Sequence of chain 1.B:
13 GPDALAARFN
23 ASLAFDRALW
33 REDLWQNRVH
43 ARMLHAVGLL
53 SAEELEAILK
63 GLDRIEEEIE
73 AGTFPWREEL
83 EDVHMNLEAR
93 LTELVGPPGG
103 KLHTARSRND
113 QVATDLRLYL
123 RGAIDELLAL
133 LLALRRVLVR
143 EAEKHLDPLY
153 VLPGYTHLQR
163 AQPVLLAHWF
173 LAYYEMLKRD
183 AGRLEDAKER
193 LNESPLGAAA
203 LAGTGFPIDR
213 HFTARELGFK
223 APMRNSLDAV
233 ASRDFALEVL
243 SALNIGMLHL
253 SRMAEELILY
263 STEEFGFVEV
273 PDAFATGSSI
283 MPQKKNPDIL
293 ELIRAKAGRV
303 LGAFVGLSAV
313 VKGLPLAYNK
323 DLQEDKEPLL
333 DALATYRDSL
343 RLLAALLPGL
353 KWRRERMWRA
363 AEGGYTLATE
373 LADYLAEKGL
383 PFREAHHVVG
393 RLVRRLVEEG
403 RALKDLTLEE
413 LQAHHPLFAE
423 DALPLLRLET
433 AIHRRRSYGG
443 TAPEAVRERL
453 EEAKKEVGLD

This small molecule binds to this protein.
Small molecule (SMILES): NC(=[NH2+])NCCC[C@H](N)C(=O)O

Binding-site contacts:
Ligand atom OXT contacts residue GLN325 of chain 1.B at 3.5 Å.
Ligand atom CD contacts residue ASN111 of chain 1.B at 3.3 Å.
Ligand atom O contacts residue VAL114 of chain 1.B at 3.6 Å.
Ligand atom N contacts residue GLN325 of chain 1.B at 3.5 Å (h-bond).
Ligand atom CB contacts residue VAL114 of chain 1.B at 3.7 Å (hydrophobic).
Ligand atom OXT contacts residue TYR320 of chain 1.B at 3.1 Å (h-bond).
Ligand atom CA contacts residue TYR320 of chain 1.B at 3.4 Å (hydrophobic).
Ligand atom N contacts residue VAL114 of chain 1.B at 4.2 Å.
Ligand atom O contacts residue SER24 of chain 1.B at 4.3 Å.
Ligand atom O contacts residue LYS328 of chain 1.B at 3.1 Å.
Ligand atom OXT contacts residue VAL114 of chain 1.B at 4.0 Å.
Ligand atom O contacts residue GLN325 of chain 1.B at 3.5 Å (h-bond).
Ligand atom C contacts residue LYS328 of chain 1.B at 3.6 Å.
Ligand atom NH1 contacts residue ASN111 of chain 1.B at 2.4 Å (h-bond).
Ligand atom CZ contacts residue HIS159 of chain 1.A at 3.8 Å.
Ligand atom OXT contacts residue LYS328 of chain 1.B at 3.2 Å (salt-bridge).
Ligand atom CA contacts residue VAL114 of chain 1.B at 4.1 Å (hydrophobic).
Ligand atom CD contacts residue TYR320 of chain 1.B at 3.5 Å (hydrophobic).
Ligand atom CA contacts residue GLN325 of chain 1.B at 3.2 Å.
Ligand atom NE contacts residue TYR320 of chain 1.B at 3.5 Å.
Ligand atom NH2 contacts residue TYR320 of chain 1.B at 4.4 Å.
Ligand atom NH1 contacts residue HIS159 of chain 1.A at 4.3 Å.
Ligand atom NE contacts residue ASN111 of chain 1.B at 3.8 Å.
Ligand atom C contacts residue GLN325 of chain 1.B at 3.2 Å.
Ligand atom CD contacts residue ARG110 of chain 1.B at 3.4 Å.
Ligand atom N contacts residue ASP84 of chain 1.B at 3.3 Å (salt-bridge).
Ligand atom CG contacts residue ARG110 of chain 1.B at 3.9 Å.
Ligand atom NH2 contacts residue HIS159 of chain 1.A at 3.0 Å.
Ligand atom CG contacts residue TYR320 of chain 1.B at 3.5 Å (hydrophobic).
Ligand atom CZ contacts residue ASN111 of chain 1.B at 3.5 Å.
Ligand atom N contacts residue HIS86 of chain 1.B at 4.3 Å.
Ligand atom C contacts residue VAL114 of chain 1.B at 3.8 Å (hydrophobic).
Ligand atom N contacts residue SER24 of chain 1.B at 4.1 Å.
Ligand atom CG contacts residue LYS322 of chain 1.B at 4.5 Å.
Ligand atom CB contacts residue ARG110 of chain 1.B at 4.5 Å.
Ligand atom NH1 contacts residue TYR320 of chain 1.B at 3.7 Å.
Ligand atom C contacts residue TYR320 of chain 1.B at 3.7 Å (hydrophobic).
Ligand atom NE contacts residue ARG110 of chain 1.B at 4.4 Å.
Ligand atom CZ contacts residue TYR320 of chain 1.B at 3.8 Å (hydrophobic).
Ligand atom CB contacts residue TYR320 of chain 1.B at 2.8 Å (hydrophobic).

Sequence of chain 1.A:
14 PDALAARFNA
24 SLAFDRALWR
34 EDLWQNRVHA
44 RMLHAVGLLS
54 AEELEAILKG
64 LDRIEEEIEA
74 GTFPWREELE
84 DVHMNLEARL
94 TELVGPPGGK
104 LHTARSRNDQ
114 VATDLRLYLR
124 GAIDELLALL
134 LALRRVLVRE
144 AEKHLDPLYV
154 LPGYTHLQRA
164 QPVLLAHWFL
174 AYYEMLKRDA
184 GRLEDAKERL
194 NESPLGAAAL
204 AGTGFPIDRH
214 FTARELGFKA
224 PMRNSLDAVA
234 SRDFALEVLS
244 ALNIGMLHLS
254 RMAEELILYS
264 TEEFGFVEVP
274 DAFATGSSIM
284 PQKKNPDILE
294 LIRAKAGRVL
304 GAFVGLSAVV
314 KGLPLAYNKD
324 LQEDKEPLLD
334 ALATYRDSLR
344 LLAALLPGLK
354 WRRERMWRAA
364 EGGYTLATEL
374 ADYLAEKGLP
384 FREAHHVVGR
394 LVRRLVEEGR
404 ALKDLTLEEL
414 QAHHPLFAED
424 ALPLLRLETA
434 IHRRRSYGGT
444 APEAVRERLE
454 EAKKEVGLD